Sequence of chain 1.A:
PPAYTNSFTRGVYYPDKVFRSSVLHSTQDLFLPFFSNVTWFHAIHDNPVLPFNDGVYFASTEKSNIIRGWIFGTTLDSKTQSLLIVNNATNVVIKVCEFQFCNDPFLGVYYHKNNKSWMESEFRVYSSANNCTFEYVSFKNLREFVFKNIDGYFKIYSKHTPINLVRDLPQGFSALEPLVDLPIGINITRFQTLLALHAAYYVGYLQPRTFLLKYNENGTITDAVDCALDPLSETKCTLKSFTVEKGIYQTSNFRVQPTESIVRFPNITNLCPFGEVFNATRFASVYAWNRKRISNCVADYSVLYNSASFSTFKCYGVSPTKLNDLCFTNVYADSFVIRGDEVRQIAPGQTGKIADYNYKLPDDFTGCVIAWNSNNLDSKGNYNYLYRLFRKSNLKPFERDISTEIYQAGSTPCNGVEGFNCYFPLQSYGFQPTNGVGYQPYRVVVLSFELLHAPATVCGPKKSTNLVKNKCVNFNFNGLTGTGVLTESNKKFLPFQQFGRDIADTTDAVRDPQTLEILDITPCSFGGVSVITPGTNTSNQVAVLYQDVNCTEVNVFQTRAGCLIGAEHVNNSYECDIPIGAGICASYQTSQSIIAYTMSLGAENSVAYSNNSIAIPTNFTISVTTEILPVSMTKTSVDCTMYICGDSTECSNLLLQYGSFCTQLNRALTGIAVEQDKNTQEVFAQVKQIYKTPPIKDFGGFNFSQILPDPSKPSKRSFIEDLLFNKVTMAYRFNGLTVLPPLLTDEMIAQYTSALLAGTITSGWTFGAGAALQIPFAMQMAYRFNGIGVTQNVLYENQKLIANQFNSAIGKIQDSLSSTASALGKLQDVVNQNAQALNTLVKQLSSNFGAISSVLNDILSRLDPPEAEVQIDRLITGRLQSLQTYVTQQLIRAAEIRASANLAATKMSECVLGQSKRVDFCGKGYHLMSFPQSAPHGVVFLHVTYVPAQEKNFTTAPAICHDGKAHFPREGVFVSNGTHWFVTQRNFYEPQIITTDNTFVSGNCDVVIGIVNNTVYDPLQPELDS

The protein below binds the small molecule below.
Small molecule (SMILES): CC(=O)N[C@@H]1[C@@H](O)[C@H](O)[C@@H](CO)O[C@H]1O

Binding-site contacts:
Ligand atom O5 contacts residue ASN603 of chain 1.A at 2.4 Å (h-bond).
Ligand atom C3 contacts residue ASN603 of chain 1.A at 3.8 Å.
Ligand atom O7 contacts residue ASN603 of chain 1.A at 4.0 Å.
Ligand atom C7 contacts residue THR604 of chain 1.A at 4.2 Å.
Ligand atom C7 contacts residue ASN603 of chain 1.A at 3.6 Å.
Ligand atom C2 contacts residue ASN603 of chain 1.A at 2.5 Å.
Ligand atom C5 contacts residue ASN603 of chain 1.A at 3.7 Å.
Ligand atom N2 contacts residue ASN603 of chain 1.A at 2.8 Å (h-bond).
Ligand atom O6 contacts residue ASN603 of chain 1.A at 3.8 Å.
Ligand atom C1 contacts residue ASN603 of chain 1.A at 1.4 Å.
Ligand atom C4 contacts residue ASN603 of chain 1.A at 4.3 Å.
Ligand atom C6 contacts residue ASN603 of chain 1.A at 4.3 Å.
Ligand atom O7 contacts residue THR604 of chain 1.A at 3.6 Å.